Sequence of chain 3.A:
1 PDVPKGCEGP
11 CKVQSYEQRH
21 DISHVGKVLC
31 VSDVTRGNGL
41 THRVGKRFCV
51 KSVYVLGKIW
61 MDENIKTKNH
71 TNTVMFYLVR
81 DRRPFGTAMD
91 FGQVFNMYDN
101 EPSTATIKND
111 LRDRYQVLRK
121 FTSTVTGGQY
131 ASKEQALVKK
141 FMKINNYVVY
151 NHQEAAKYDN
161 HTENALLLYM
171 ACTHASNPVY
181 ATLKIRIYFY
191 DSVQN

Sequence of chain 3.E:
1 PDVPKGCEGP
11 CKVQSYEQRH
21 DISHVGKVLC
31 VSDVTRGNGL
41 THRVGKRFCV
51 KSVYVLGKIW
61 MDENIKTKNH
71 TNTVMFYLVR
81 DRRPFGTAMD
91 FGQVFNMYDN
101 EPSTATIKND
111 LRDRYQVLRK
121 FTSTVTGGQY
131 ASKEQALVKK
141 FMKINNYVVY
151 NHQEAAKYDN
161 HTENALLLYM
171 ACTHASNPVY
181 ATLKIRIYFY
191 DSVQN

The small molecule below binds the protein below.
Small molecule (SMILES): Nc1ccn([C@H]2C[C@H](O[P](=O)(O)OC[C@H]3O[C@@H](n4cnc5c(N)ncnc54)C[C@@H]3O[P](=O)(O)OC[C@H]3O[C@@H](n4cnc5c(N)ncnc54)C[C@@H]3O[P](=O)(O)OC[C@H]3O[C@@H](n4ccc(N)nc4=O)C[C@@H]3O[P](=O)(O)OC[C@H]3O[C@@H](n4ccc(N)nc4=O)C[C@@H]3O[P](=O)(O)OC[C@H]3O[C@@H](n4cnc5c(N)ncnc54)C[C@@H]3O[P](=O)(O)OC[C@H]3O[C@@H](n4ccc(N)nc4=O)C[C@@H]3O)[C@@H](COP(=O)=O)O2)c(=O)n1

Binding-site contacts:
Ligand atom O3' contacts residue LEU118 of chain 3.C at 3.5 Å (h-bond).
Ligand atom OP1 contacts residue ARG119 of chain 3.C at 3.5 Å.
Ligand atom OP2 contacts residue ASN195 of chain 3.A at 2.8 Å (h-bond).
Ligand atom N4 contacts residue LYS51 of chain 3.E at 3.3 Å.
Ligand atom N1 contacts residue PHE141 of chain 3.E at 3.7 Å.
Ligand atom C3' contacts residue TYR188 of chain 3.E at 3.2 Å (hydrophobic).
Ligand atom N7 contacts residue PHE141 of chain 3.E at 3.5 Å.
Ligand atom OP2 contacts residue ARG186 of chain 3.E at 3.0 Å (salt-bridge).
Ligand atom O4' contacts residue GLN116 of chain 3.C at 3.5 Å.
Ligand atom O3' contacts residue ARG82 of chain 3.C at 3.4 Å (salt-bridge).
Ligand atom C5' contacts residue ASP113 of chain 3.C at 3.6 Å.
Ligand atom P contacts residue ASP113 of chain 3.C at 3.5 Å.
Ligand atom O2 contacts residue TYR188 of chain 3.E at 3.1 Å.
Ligand atom OP2 contacts residue TYR54 of chain 3.E at 2.8 Å (h-bond).
Ligand atom C8 contacts residue PHE141 of chain 3.E at 3.6 Å (hydrophobic).
Ligand atom OP1 contacts residue ARG112 of chain 3.C at 2.9 Å (salt-bridge).
Ligand atom OP1 contacts residue GLU163 of chain 3.A at 3.2 Å (salt-bridge).
Ligand atom C5 contacts residue PHE141 of chain 3.E at 3.4 Å (hydrophobic).
Ligand atom OP1 contacts residue ARG47 of chain 3.A at 3.2 Å (salt-bridge).
Ligand atom C2' contacts residue ARG80 of chain 3.C at 3.7 Å.
Ligand atom OP1 contacts residue ASP113 of chain 3.C at 2.8 Å (salt-bridge).
Ligand atom O3' contacts residue TYR188 of chain 3.E at 3.0 Å (h-bond).
Ligand atom P contacts residue TYR188 of chain 3.E at 3.4 Å.
Ligand atom O3' contacts residue ASP113 of chain 3.C at 3.2 Å (salt-bridge).
Ligand atom C5' contacts residue ARG47 of chain 3.A at 3.3 Å.
Ligand atom O3' contacts residue ARG47 of chain 3.A at 3.4 Å (salt-bridge).
Ligand atom C6 contacts residue PHE141 of chain 3.E at 3.6 Å (hydrophobic).
Ligand atom C2' contacts residue CYS11 of chain 3.E at 3.6 Å (hydrophobic).
Ligand atom C2' contacts residue TYR188 of chain 3.E at 3.0 Å (hydrophobic).
Ligand atom OP1 contacts residue LYS120 of chain 3.C at 3.2 Å (salt-bridge).
Ligand atom O3' contacts residue ASN195 of chain 3.A at 3.5 Å (h-bond).
Ligand atom OP2 contacts residue LYS120 of chain 3.C at 3.0 Å (salt-bridge).
Ligand atom C2 contacts residue PHE141 of chain 3.E at 3.7 Å (hydrophobic).
Ligand atom C4 contacts residue PHE141 of chain 3.E at 3.4 Å (hydrophobic).
Ligand atom C2' contacts residue ASN195 of chain 3.A at 3.5 Å.
Ligand atom N3 contacts residue PHE141 of chain 3.E at 3.7 Å.
Ligand atom OP1 contacts residue VAL117 of chain 3.C at 3.5 Å.
Ligand atom O5' contacts residue ARG112 of chain 3.C at 3.2 Å.
Ligand atom C5' contacts residue ARG82 of chain 3.C at 3.5 Å.
Ligand atom OP2 contacts residue TYR188 of chain 3.E at 2.7 Å (h-bond).

Sequence of chain 3.C:
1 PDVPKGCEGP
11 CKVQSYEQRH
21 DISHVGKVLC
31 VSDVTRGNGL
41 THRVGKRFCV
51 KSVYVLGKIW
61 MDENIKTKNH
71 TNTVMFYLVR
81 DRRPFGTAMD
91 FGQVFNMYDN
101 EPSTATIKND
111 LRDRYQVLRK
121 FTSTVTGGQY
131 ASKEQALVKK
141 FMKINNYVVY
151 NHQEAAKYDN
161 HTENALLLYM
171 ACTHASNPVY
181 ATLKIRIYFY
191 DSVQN